This protein binds this small molecule.
Small molecule (SMILES): OC[C@H]1O[C@H](O[C@H]2[C@H](O)[C@@H](O)[C@@H](O)O[C@@H]2CO)[C@H](O)[C@@H](O)[C@@H]1O

Binding-site contacts:
Ligand atom C1 contacts residue ASP15 of chain 1.A at 3.6 Å.
Ligand atom C2 contacts residue TRP231 of chain 1.A at 3.8 Å (hydrophobic).
Ligand atom C2 contacts residue LYS16 of chain 1.A at 3.8 Å.
Ligand atom C6 contacts residue TRP341 of chain 1.A at 3.6 Å (hydrophobic).
Ligand atom C2 contacts residue GLU112 of chain 1.A at 3.4 Å.
Ligand atom O5 contacts residue TYR156 of chain 1.A at 3.2 Å.
Ligand atom O2 contacts residue ALA64 of chain 1.A at 3.2 Å.
Ligand atom O6 contacts residue PHE157 of chain 1.A at 3.8 Å.
Ligand atom O6 contacts residue GLU154 of chain 1.A at 2.6 Å (salt-bridge).
Ligand atom O2 contacts residue TRP63 of chain 1.A at 3.3 Å (h-bond).
Ligand atom C6 contacts residue PRO155 of chain 1.A at 3.9 Å (hydrophobic).
Ligand atom C6 contacts residue PHE157 of chain 1.A at 3.9 Å (hydrophobic).
Ligand atom C1 contacts residue TYR156 of chain 1.A at 3.5 Å (hydrophobic).
Ligand atom O3 contacts residue TRP341 of chain 1.A at 3.9 Å.
Ligand atom O3 contacts residue GLU112 of chain 1.A at 3.7 Å.
Ligand atom C1 contacts residue LYS16 of chain 1.A at 3.7 Å.
Ligand atom O6 contacts residue TYR156 of chain 1.A at 3.1 Å (h-bond).
Ligand atom C6 contacts residue TYR156 of chain 1.A at 3.8 Å (hydrophobic).
Ligand atom O1 contacts residue ASN13 of chain 1.A at 3.5 Å (h-bond).
Ligand atom C3 contacts residue ASP66 of chain 1.A at 3.5 Å.
Ligand atom C4 contacts residue TYR156 of chain 1.A at 3.9 Å (hydrophobic).
Ligand atom O1 contacts residue LYS16 of chain 1.A at 3.1 Å (salt-bridge).
Ligand atom O2 contacts residue LYS16 of chain 1.A at 2.8 Å (salt-bridge).
Ligand atom O6 contacts residue PRO155 of chain 1.A at 3.3 Å.
Ligand atom C3 contacts residue TRP63 of chain 1.A at 3.5 Å (hydrophobic).
Ligand atom O4 contacts residue ARG67 of chain 1.A at 3.0 Å (salt-bridge).
Ligand atom C5 contacts residue GLU154 of chain 1.A at 3.9 Å.
Ligand atom C2 contacts residue ASP66 of chain 1.A at 3.4 Å.
Ligand atom C4 contacts residue TRP341 of chain 1.A at 3.6 Å (hydrophobic).
Ligand atom C1 contacts residue TRP231 of chain 1.A at 3.8 Å (hydrophobic).
Ligand atom O1 contacts residue ASP15 of chain 1.A at 2.9 Å (salt-bridge).
Ligand atom O4 contacts residue TRP341 of chain 1.A at 3.9 Å.
Ligand atom O2 contacts residue ASP66 of chain 1.A at 2.8 Å (salt-bridge).
Ligand atom O2 contacts residue GLU112 of chain 1.A at 2.7 Å (salt-bridge).
Ligand atom O2 contacts residue MET331 of chain 1.A at 4.0 Å.
Ligand atom O3 contacts residue TRP63 of chain 1.A at 3.1 Å (h-bond).
Ligand atom O3 contacts residue ASP66 of chain 1.A at 2.6 Å (salt-bridge).
Ligand atom O3 contacts residue ALA64 of chain 1.A at 3.4 Å.
Ligand atom O3 contacts residue ARG67 of chain 1.A at 3.1 Å (salt-bridge).
Ligand atom C6 contacts residue GLU154 of chain 1.A at 3.2 Å.

Sequence of chain 1.A:
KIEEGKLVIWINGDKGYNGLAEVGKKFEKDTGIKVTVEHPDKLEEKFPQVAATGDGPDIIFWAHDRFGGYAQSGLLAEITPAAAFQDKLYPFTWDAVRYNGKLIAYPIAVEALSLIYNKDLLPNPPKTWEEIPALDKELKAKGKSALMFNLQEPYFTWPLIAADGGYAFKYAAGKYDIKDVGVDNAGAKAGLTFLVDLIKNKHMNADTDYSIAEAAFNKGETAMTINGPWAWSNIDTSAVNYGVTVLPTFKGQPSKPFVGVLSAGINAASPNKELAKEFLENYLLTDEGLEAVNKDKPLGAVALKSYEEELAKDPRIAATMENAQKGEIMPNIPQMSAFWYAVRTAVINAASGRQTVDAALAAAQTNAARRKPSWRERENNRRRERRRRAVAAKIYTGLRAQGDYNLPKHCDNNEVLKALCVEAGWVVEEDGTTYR